Sequence of chain 1.E:
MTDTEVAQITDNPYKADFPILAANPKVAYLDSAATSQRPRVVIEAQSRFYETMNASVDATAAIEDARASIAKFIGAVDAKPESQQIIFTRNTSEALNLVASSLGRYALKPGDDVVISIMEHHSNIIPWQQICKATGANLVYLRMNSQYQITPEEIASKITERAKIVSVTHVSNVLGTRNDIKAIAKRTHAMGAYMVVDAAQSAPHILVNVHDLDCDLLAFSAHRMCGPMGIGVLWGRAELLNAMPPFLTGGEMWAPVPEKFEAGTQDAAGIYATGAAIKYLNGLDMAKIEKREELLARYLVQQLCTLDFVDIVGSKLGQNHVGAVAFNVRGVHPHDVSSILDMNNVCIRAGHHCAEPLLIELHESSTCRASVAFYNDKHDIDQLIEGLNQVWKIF

The small molecule below binds the protein below.
Small molecule (SMILES): Cc1ncc(COP(=O)(O)O)c(CNCC(=O)O)c1O

Sequence of chain 1.C:
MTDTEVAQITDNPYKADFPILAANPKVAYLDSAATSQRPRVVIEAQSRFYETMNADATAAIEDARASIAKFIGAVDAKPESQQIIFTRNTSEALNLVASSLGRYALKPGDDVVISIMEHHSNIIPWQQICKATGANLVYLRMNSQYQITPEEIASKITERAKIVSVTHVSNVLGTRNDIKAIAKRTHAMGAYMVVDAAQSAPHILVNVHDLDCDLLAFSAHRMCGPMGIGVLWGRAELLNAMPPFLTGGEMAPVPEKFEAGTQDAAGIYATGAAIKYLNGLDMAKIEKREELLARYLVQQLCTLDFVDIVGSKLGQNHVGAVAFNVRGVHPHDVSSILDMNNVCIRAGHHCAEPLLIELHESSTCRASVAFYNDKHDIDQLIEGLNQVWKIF

Binding-site contacts:
Ligand atom C6 contacts residue ASP227 of chain 1.E at 3.3 Å.
Ligand atom OP2 contacts residue THR304 of chain 1.C at 2.8 Å (h-bond).
Ligand atom OP3 contacts residue SER122 of chain 1.E at 2.8 Å (h-bond).
Ligand atom C5A contacts residue SER122 of chain 1.E at 3.8 Å.
Ligand atom C contacts residue ALA51 of chain 1.E at 3.5 Å (hydrophobic).
Ligand atom O contacts residue ARG408 of chain 1.E at 2.8 Å (salt-bridge).
Ligand atom OP1 contacts residue ASN120 of chain 1.E at 3.3 Å.
Ligand atom OXT contacts residue ALA52 of chain 1.E at 3.3 Å.
Ligand atom CA contacts residue ARG253 of chain 1.E at 3.0 Å.
Ligand atom C6 contacts residue HIS150 of chain 1.E at 3.7 Å.
Ligand atom OP4 contacts residue ARG253 of chain 1.E at 3.2 Å (salt-bridge).
Ligand atom OP1 contacts residue HIS252 of chain 1.E at 3.1 Å (h-bond).
Ligand atom OP3 contacts residue THR121 of chain 1.E at 3.3 Å (h-bond).
Ligand atom OP1 contacts residue ARG253 of chain 1.E at 3.0 Å (salt-bridge).
Ligand atom C4A contacts residue ARG253 of chain 1.E at 3.0 Å.
Ligand atom P contacts residue SER250 of chain 1.E at 3.8 Å.
Ligand atom C4A contacts residue HIS150 of chain 1.E at 3.7 Å.
Ligand atom C contacts residue ARG408 of chain 1.E at 3.8 Å.
Ligand atom OP1 contacts residue THR121 of chain 1.E at 3.6 Å.
Ligand atom C5A contacts residue HIS150 of chain 1.E at 3.5 Å.
Ligand atom OP2 contacts residue GLY303 of chain 1.C at 3.8 Å.
Ligand atom O contacts residue ASN202 of chain 1.E at 3.0 Å (h-bond).
Ligand atom OP4 contacts residue THR121 of chain 1.E at 3.5 Å.
Ligand atom OP3 contacts residue ASN120 of chain 1.E at 3.1 Å.
Ligand atom C2 contacts residue ASP227 of chain 1.E at 3.4 Å.
Ligand atom C4 contacts residue HIS150 of chain 1.E at 3.6 Å.
Ligand atom C6 contacts residue THR121 of chain 1.E at 3.7 Å.
Ligand atom N1 contacts residue ASP227 of chain 1.E at 2.5 Å (salt-bridge).
Ligand atom O3 contacts residue GLN230 of chain 1.E at 3.4 Å (h-bond).
Ligand atom C2A contacts residue GLN230 of chain 1.E at 3.7 Å.
Ligand atom C5 contacts residue HIS150 of chain 1.E at 3.6 Å.
Ligand atom OP1 contacts residue SER250 of chain 1.E at 2.6 Å (h-bond).
Ligand atom O3 contacts residue ASN202 of chain 1.E at 3.0 Å.
Ligand atom OP2 contacts residue ARG253 of chain 1.E at 3.3 Å (salt-bridge).
Ligand atom CA contacts residue ALA51 of chain 1.E at 3.7 Å (hydrophobic).
Ligand atom N contacts residue ARG253 of chain 1.E at 3.6 Å.
Ligand atom OXT contacts residue ARG408 of chain 1.E at 3.5 Å (salt-bridge).
Ligand atom C2A contacts residue ASP227 of chain 1.E at 3.4 Å.
Ligand atom P contacts residue ARG253 of chain 1.E at 3.5 Å.
Ligand atom N contacts residue HIS150 of chain 1.E at 3.5 Å.